Sequence of chain 29.C:
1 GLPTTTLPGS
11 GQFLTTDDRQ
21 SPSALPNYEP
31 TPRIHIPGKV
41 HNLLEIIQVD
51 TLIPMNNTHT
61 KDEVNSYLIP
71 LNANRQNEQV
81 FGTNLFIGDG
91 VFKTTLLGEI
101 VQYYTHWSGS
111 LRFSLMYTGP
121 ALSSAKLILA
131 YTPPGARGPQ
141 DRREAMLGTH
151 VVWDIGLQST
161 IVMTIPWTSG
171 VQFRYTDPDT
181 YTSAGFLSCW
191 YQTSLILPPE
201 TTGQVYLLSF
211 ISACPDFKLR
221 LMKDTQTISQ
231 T

Binding-site contacts:
Ligand atom C08 contacts residue TYR128 of chain 29.A at 3.3 Å (hydrophobic).
Ligand atom C01 contacts residue TYR128 of chain 29.A at 2.9 Å (hydrophobic).
Ligand atom O02 contacts residue MET224 of chain 29.A at 3.5 Å.
Ligand atom C06 contacts residue TYR128 of chain 29.A at 3.4 Å (hydrophobic).
Ligand atom C06 contacts residue ILE104 of chain 29.A at 3.5 Å (hydrophobic).
Ligand atom C04 contacts residue TYR128 of chain 29.A at 3.4 Å (hydrophobic).
Ligand atom O20 contacts residue TYR152 of chain 29.A at 3.7 Å.
Ligand atom C03 contacts residue TYR128 of chain 29.A at 3.7 Å (hydrophobic).
Ligand atom O23 contacts residue TYR152 of chain 29.A at 3.0 Å (h-bond).
Ligand atom C10 contacts residue MET221 of chain 29.A at 3.9 Å (hydrophobic).
Ligand atom C10 contacts residue TYR197 of chain 29.A at 3.7 Å (hydrophobic).
Ligand atom C18 contacts residue TYR152 of chain 29.A at 3.7 Å (hydrophobic).
Ligand atom C14 contacts residue TYR197 of chain 29.A at 3.7 Å (hydrophobic).
Ligand atom C11 contacts residue TYR197 of chain 29.A at 3.5 Å (hydrophobic).
Ligand atom N13 contacts residue TYR197 of chain 29.A at 3.4 Å.
Ligand atom O16 contacts residue TYR128 of chain 29.A at 2.9 Å (h-bond).
Ligand atom N22 contacts residue TYR152 of chain 29.A at 3.3 Å (h-bond).
Ligand atom C15 contacts residue SER126 of chain 29.A at 3.5 Å.
Ligand atom C07 contacts residue TYR128 of chain 29.A at 2.9 Å (hydrophobic).
Ligand atom C08 contacts residue TYR197 of chain 29.A at 3.9 Å (hydrophobic).
Ligand atom C01 contacts residue MET224 of chain 29.A at 3.7 Å (hydrophobic).
Ligand atom O24 contacts residue VAL191 of chain 29.A at 3.1 Å.
Ligand atom C21 contacts residue TYR152 of chain 29.A at 3.6 Å (hydrophobic).
Ligand atom O23 contacts residue LEU221 of chain 30.C at 3.9 Å.
Ligand atom C15 contacts residue TYR197 of chain 29.A at 3.8 Å (hydrophobic).
Ligand atom C19 contacts residue TYR152 of chain 29.A at 3.9 Å (hydrophobic).
Ligand atom N13 contacts residue GOL1 of chain 29.E at 3.7 Å.
Ligand atom O02 contacts residue TYR128 of chain 29.A at 3.8 Å.
Ligand atom O16 contacts residue VAL188 of chain 29.A at 3.8 Å.
Ligand atom O20 contacts residue PHE186 of chain 29.A at 3.8 Å.
Ligand atom N22 contacts residue VAL191 of chain 29.A at 3.9 Å.
Ligand atom C12 contacts residue TYR197 of chain 29.A at 3.5 Å (hydrophobic).
Ligand atom C17 contacts residue TYR152 of chain 29.A at 3.8 Å (hydrophobic).
Ligand atom O24 contacts residue TYR152 of chain 29.A at 3.5 Å (h-bond).
Ligand atom C14 contacts residue LEU106 of chain 29.A at 3.5 Å (hydrophobic).
Ligand atom C05 contacts residue TYR128 of chain 29.A at 3.8 Å (hydrophobic).
Ligand atom C15 contacts residue TYR128 of chain 29.A at 3.1 Å (hydrophobic).
Ligand atom O23 contacts residue VAL191 of chain 29.A at 3.9 Å.
Ligand atom C01 contacts residue PHE186 of chain 29.A at 2.8 Å (hydrophobic).
Ligand atom C09 contacts residue MET221 of chain 29.A at 3.9 Å (hydrophobic).

The small molecule below binds the protein below.
Small molecule (SMILES): COc1cc(CC(=O)c2ccc(C#N)cc2)c([N+](=O)[O-])cc1OC

Sequence of chain 30.C:
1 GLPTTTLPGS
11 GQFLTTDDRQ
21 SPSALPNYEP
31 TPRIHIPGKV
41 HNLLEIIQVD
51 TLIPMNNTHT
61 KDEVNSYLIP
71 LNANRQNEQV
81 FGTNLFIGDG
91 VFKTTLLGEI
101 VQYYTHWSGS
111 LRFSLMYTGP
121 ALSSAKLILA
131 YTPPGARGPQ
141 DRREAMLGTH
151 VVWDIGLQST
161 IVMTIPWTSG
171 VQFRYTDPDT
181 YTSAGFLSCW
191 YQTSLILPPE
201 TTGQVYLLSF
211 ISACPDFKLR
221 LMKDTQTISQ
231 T

Sequence of chain 29.A:
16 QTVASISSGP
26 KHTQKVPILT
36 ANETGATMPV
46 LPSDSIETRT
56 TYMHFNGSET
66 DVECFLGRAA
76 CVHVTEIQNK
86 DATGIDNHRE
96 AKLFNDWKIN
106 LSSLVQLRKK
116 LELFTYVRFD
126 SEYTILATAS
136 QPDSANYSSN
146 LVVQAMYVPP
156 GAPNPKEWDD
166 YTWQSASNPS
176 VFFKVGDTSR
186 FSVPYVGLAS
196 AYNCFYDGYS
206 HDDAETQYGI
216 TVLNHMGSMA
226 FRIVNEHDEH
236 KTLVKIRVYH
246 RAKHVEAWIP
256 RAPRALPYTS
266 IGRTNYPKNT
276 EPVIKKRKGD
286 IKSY